Binding-site contacts:
Ligand atom CE3 contacts residue ILE116 of chain 1.G at 3.4 Å (hydrophobic).
Ligand atom CD1 contacts residue TRP145 of chain 1.F at 3.5 Å (hydrophobic).
Ligand atom CG contacts residue ILE116 of chain 1.G at 4.1 Å (hydrophobic).
Ligand atom NZ contacts residue TRP145 of chain 1.F at 2.7 Å (h-bond).
Ligand atom NE1 contacts residue TRP145 of chain 1.F at 3.7 Å.
Ligand atom CE2 contacts residue MET114 of chain 1.G at 3.7 Å (hydrophobic).
Ligand atom NE1 contacts residue CYS189 of chain 1.F at 3.6 Å.
Ligand atom CD2 contacts residue TRP145 of chain 1.F at 3.5 Å (hydrophobic).
Ligand atom NE1 contacts residue MET114 of chain 1.G at 4.0 Å.
Ligand atom CG contacts residue TRP145 of chain 1.F at 3.4 Å (hydrophobic).
Ligand atom CH2 contacts residue MET114 of chain 1.G at 4.0 Å (hydrophobic).
Ligand atom CZ3 contacts residue VAL146 of chain 1.F at 3.6 Å (hydrophobic).
Ligand atom CE2 contacts residue TYR193 of chain 1.F at 4.1 Å (hydrophobic).
Ligand atom OH contacts residue ILE116 of chain 1.G at 2.8 Å (h-bond).
Ligand atom CZ2 contacts residue VAL106 of chain 1.G at 3.6 Å (hydrophobic).
Ligand atom OH contacts residue PHE115 of chain 1.G at 3.7 Å.
Ligand atom NE1 contacts residue TYR193 of chain 1.F at 3.0 Å (h-bond).
Ligand atom CE2 contacts residue VAL146 of chain 1.F at 3.8 Å (hydrophobic).
Ligand atom CA contacts residue TRP145 of chain 1.F at 3.6 Å (hydrophobic).
Ligand atom CD1 contacts residue CYS189 of chain 1.F at 3.5 Å (hydrophobic).
Ligand atom CG contacts residue CYS188 of chain 1.F at 3.9 Å (hydrophobic).
Ligand atom CZ3 contacts residue ILE104 of chain 1.G at 3.5 Å (hydrophobic).
Ligand atom CZ2 contacts residue VAL146 of chain 1.F at 3.6 Å (hydrophobic).
Ligand atom CA contacts residue TRP53 of chain 1.G at 3.9 Å (hydrophobic).
Ligand atom OH contacts residue VAL146 of chain 1.F at 4.0 Å.
Ligand atom NZ contacts residue TYR91 of chain 1.F at 2.8 Å (h-bond).
Ligand atom CH2 contacts residue VAL106 of chain 1.G at 3.8 Å (hydrophobic).
Ligand atom CE2 contacts residue TRP145 of chain 1.F at 3.7 Å (hydrophobic).
Ligand atom CD1 contacts residue CYS188 of chain 1.F at 3.5 Å (hydrophobic).
Ligand atom OH contacts residue ILE104 of chain 1.G at 2.7 Å (h-bond).
Ligand atom CD2 contacts residue ILE116 of chain 1.G at 4.1 Å (hydrophobic).
Ligand atom CH2 contacts residue ILE104 of chain 1.G at 3.5 Å (hydrophobic).
Ligand atom CD1 contacts residue TYR193 of chain 1.F at 3.6 Å (hydrophobic).
Ligand atom CZ2 contacts residue MET114 of chain 1.G at 3.6 Å (hydrophobic).
Ligand atom NE1 contacts residue VAL146 of chain 1.F at 4.0 Å.
Ligand atom CB contacts residue TRP145 of chain 1.F at 4.0 Å (hydrophobic).
Ligand atom CA contacts residue TYR91 of chain 1.F at 3.8 Å (hydrophobic).
Ligand atom CZ3 contacts residue ILE116 of chain 1.G at 3.6 Å (hydrophobic).
Ligand atom CE3 contacts residue TRP145 of chain 1.F at 3.6 Å (hydrophobic).
Ligand atom CH2 contacts residue VAL146 of chain 1.F at 3.4 Å (hydrophobic).

A protein and the small-molecule ligand that binds it are described below.
Small molecule (SMILES): NCCc1c[nH]c2ccc(O)cc12

Sequence of chain 1.F:
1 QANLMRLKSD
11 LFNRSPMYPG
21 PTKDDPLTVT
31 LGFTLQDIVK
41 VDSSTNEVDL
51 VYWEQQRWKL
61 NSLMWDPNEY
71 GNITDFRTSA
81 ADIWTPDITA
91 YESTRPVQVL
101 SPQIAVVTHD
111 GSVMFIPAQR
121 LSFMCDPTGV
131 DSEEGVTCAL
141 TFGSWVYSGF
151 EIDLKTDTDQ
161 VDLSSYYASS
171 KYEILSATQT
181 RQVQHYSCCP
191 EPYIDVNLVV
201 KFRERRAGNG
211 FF

Sequence of chain 1.G:
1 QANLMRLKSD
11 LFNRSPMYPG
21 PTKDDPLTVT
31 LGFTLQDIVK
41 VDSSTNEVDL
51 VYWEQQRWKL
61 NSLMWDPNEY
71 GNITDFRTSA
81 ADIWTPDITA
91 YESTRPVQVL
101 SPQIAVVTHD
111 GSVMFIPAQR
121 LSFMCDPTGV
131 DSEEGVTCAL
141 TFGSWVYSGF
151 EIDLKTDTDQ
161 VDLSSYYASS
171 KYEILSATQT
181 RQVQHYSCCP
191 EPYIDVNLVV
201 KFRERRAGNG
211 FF